A small-molecule ligand and the protein it binds are described below.
Small molecule (SMILES): CC(C)CCC[C@@H](C)[C@H]1CC[C@H]2[C@@H]3CC=C4C[C@@H](O)CC[C@]4(C)[C@H]3CC[C@]12C

Sequence of chain 1.C:
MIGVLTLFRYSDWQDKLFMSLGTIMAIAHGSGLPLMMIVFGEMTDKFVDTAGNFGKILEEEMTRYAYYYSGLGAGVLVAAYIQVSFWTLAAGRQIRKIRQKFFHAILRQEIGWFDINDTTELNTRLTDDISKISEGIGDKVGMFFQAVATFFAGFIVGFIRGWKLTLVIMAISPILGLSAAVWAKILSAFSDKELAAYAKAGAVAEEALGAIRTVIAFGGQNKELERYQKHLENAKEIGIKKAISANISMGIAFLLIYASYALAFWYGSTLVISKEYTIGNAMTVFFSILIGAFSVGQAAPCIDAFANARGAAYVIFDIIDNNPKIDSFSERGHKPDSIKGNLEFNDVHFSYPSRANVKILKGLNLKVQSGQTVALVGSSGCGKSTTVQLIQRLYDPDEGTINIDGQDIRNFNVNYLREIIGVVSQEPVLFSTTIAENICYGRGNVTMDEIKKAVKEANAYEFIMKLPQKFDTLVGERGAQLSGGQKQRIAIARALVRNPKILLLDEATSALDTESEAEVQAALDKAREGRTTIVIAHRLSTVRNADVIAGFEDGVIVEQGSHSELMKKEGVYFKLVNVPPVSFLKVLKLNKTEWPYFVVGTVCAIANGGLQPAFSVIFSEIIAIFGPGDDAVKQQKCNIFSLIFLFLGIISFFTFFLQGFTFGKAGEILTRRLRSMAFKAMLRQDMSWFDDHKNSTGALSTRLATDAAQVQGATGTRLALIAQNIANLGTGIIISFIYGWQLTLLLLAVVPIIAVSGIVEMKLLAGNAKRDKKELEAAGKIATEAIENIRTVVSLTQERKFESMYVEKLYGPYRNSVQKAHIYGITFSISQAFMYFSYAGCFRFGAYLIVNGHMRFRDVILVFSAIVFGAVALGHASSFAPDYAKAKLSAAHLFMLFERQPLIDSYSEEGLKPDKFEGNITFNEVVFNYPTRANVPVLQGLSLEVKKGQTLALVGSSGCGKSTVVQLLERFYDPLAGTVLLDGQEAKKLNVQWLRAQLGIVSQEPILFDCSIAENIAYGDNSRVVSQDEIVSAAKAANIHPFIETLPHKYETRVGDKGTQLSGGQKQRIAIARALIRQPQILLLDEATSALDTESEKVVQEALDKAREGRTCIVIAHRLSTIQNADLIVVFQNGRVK

Binding-site contacts:
Ligand atom C18 contacts residue ILE839 of chain 1.C at 3.6 Å (hydrophobic).
Ligand atom C16 contacts residue ILE846 of chain 1.C at 3.6 Å (hydrophobic).
Ligand atom C24 contacts residue ILE847 of chain 1.C at 4.2 Å (hydrophobic).
Ligand atom C11 contacts residue ILE839 of chain 1.C at 4.5 Å (hydrophobic).
Ligand atom O1 contacts residue ARG831 of chain 1.C at 4.3 Å.
Ligand atom C8 contacts residue ASN838 of chain 1.C at 3.9 Å.
Ligand atom C19 contacts residue ILE835 of chain 1.C at 3.8 Å (hydrophobic).
Ligand atom C19 contacts residue ILE839 of chain 1.C at 3.9 Å (hydrophobic).
Ligand atom C15 contacts residue ILE846 of chain 1.C at 4.0 Å (hydrophobic).
Ligand atom C25 contacts residue ILE847 of chain 1.C at 3.6 Å (hydrophobic).
Ligand atom C26 contacts residue ILE847 of chain 1.C at 4.3 Å (hydrophobic).
Ligand atom C15 contacts residue LEU842 of chain 1.C at 4.1 Å (hydrophobic).
Ligand atom C24 contacts residue ILE846 of chain 1.C at 4.4 Å (hydrophobic).
Ligand atom C5 contacts residue ASN838 of chain 1.C at 4.4 Å.
Ligand atom C6 contacts residue LEU987 of chain 1.C at 3.9 Å (hydrophobic).
Ligand atom C18 contacts residue GLY843 of chain 1.C at 4.5 Å.
Ligand atom C27 contacts residue ILE847 of chain 1.C at 4.4 Å (hydrophobic).
Ligand atom C15 contacts residue CLR1 of chain 1.M at 3.6 Å.
Ligand atom C18 contacts residue ASN838 of chain 1.C at 4.0 Å.
Ligand atom C7 contacts residue ASN838 of chain 1.C at 4.0 Å.
Ligand atom C16 contacts residue CLR1 of chain 1.M at 3.8 Å.
Ligand atom C4 contacts residue LEU987 of chain 1.C at 4.3 Å (hydrophobic).
Ligand atom C6 contacts residue ASN838 of chain 1.C at 4.0 Å.
Ligand atom C7 contacts residue LEU842 of chain 1.C at 4.1 Å (hydrophobic).
Ligand atom C23 contacts residue ILE847 of chain 1.C at 4.0 Å (hydrophobic).
Ligand atom O1 contacts residue LEU834 of chain 1.C at 3.8 Å.
Ligand atom C7 contacts residue CLR1 of chain 1.M at 4.1 Å.
Ligand atom C4 contacts residue ASN838 of chain 1.C at 4.2 Å.